Sequence of chain 2.A:
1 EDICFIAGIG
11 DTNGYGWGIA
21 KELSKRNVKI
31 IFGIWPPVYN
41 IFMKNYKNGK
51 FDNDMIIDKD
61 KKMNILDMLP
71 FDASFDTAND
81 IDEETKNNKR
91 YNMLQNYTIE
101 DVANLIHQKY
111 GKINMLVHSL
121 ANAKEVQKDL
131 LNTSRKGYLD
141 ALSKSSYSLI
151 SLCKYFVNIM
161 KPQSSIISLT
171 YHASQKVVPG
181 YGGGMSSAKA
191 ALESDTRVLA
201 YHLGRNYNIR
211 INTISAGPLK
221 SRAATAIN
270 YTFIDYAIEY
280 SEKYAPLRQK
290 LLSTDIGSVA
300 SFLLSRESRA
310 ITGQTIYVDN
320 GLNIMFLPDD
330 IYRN

Binding-site contacts:
Ligand atom C11 contacts residue ALA223 of chain 2.A at 3.6 Å (hydrophobic).
Ligand atom O19 contacts residue ALA121 of chain 2.A at 3.7 Å.
Ligand atom C11 contacts residue NAD1 of chain 2.C at 4.0 Å.
Ligand atom O19 contacts residue ASN122 of chain 2.A at 2.9 Å.
Ligand atom C3 contacts residue NAD1 of chain 2.C at 3.5 Å.
Ligand atom N17 contacts residue ALA123 of chain 2.A at 3.5 Å (h-bond).
Ligand atom O9 contacts residue NAD1 of chain 2.C at 3.1 Å (h-bond).
Ligand atom CL12 contacts residue ALA121 of chain 2.A at 3.7 Å.
Ligand atom CL12 contacts residue ALA223 of chain 2.A at 3.3 Å.
Ligand atom C4 contacts residue NAD1 of chain 2.C at 3.4 Å.
Ligand atom C2 contacts residue TYR181 of chain 2.A at 4.1 Å (hydrophobic).
Ligand atom O18 contacts residue ALA123 of chain 2.A at 3.6 Å.
Ligand atom CL20 contacts residue TYR171 of chain 2.A at 3.2 Å.
Ligand atom O5 contacts residue TYR171 of chain 2.A at 4.1 Å.
Ligand atom C7 contacts residue NAD1 of chain 2.C at 3.5 Å.
Ligand atom CL20 contacts residue NAD1 of chain 2.C at 3.7 Å.
Ligand atom C4 contacts residue TYR181 of chain 2.A at 3.5 Å (hydrophobic).
Ligand atom C8 contacts residue ALA224 of chain 2.A at 3.7 Å (hydrophobic).
Ligand atom CL20 contacts residue ILE273 of chain 2.A at 4.1 Å.
Ligand atom C11 contacts residue ALA121 of chain 2.A at 3.6 Å (hydrophobic).
Ligand atom C8 contacts residue ILE273 of chain 2.A at 3.7 Å (hydrophobic).
Ligand atom N17 contacts residue ASN122 of chain 2.A at 4.1 Å.
Ligand atom O5 contacts residue NAD1 of chain 2.C at 2.5 Å (h-bond).
Ligand atom CL12 contacts residue NAD1 of chain 2.C at 3.1 Å.
Ligand atom C8 contacts residue NAD1 of chain 2.C at 3.2 Å.
Ligand atom C3 contacts residue TYR171 of chain 2.A at 3.7 Å (hydrophobic).
Ligand atom C7 contacts residue ALA224 of chain 2.A at 3.6 Å (hydrophobic).
Ligand atom C15 contacts residue MET185 of chain 2.A at 4.0 Å (hydrophobic).
Ligand atom C16 contacts residue ILE227 of chain 2.A at 3.8 Å (hydrophobic).
Ligand atom C10 contacts residue NAD1 of chain 2.C at 3.7 Å.
Ligand atom O18 contacts residue VAL126 of chain 2.A at 3.2 Å.
Ligand atom C13 contacts residue ALA223 of chain 2.A at 3.9 Å (hydrophobic).
Ligand atom C2 contacts residue NAD1 of chain 2.C at 3.5 Å.
Ligand atom O5 contacts residue LYS189 of chain 2.A at 3.9 Å.
Ligand atom O5 contacts residue TYR181 of chain 2.A at 2.6 Å (h-bond).
Ligand atom C6 contacts residue NAD1 of chain 2.C at 3.5 Å.
Ligand atom C3 contacts residue TYR181 of chain 2.A at 3.3 Å (hydrophobic).
Ligand atom C15 contacts residue ILE227 of chain 2.A at 4.0 Å (hydrophobic).
Ligand atom C13 contacts residue ALA121 of chain 2.A at 3.5 Å (hydrophobic).
Ligand atom O19 contacts residue ALA123 of chain 2.A at 2.7 Å (h-bond).

This protein binds this small molecule.
Small molecule (SMILES): O=[N+]([O-])c1ccc(Oc2ccc(Cl)cc2O)c(Cl)c1